Sequence of chain 1.A:
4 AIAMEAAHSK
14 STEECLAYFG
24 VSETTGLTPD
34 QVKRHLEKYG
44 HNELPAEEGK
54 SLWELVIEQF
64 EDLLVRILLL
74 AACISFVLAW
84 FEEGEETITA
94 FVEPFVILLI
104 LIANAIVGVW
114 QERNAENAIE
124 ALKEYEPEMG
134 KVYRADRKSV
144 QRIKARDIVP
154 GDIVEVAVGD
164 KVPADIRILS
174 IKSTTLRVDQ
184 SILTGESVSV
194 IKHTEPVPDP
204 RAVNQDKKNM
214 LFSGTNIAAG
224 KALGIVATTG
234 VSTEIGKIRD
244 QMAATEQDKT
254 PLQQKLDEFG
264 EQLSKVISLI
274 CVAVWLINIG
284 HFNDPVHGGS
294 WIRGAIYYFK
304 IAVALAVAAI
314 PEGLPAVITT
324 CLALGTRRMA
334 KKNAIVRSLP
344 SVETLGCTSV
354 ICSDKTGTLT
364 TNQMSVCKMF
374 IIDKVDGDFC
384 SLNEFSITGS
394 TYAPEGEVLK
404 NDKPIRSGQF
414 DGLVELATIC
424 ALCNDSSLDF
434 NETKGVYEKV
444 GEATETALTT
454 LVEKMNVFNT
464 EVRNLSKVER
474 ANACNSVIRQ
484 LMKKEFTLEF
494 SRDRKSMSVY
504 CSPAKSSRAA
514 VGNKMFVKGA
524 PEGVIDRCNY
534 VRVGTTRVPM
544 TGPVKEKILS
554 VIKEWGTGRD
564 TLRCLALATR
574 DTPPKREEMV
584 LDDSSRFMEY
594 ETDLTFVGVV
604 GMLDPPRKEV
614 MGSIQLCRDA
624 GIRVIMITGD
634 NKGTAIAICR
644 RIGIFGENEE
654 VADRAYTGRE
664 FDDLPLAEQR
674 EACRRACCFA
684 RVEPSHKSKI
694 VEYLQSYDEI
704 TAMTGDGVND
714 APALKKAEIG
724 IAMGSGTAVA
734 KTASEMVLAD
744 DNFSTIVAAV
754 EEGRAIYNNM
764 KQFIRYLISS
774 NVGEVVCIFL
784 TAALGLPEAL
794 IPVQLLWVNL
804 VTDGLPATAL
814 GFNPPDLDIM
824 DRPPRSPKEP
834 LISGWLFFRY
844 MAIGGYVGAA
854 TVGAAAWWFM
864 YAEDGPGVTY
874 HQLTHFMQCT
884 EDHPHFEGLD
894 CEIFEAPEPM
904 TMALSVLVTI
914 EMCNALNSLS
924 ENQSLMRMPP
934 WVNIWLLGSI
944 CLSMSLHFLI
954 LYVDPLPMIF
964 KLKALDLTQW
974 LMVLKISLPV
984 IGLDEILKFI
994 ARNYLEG

Binding-site contacts:
Ligand atom C2' contacts residue PHE493 of chain 1.A at 3.9 Å (hydrophobic).
Ligand atom O3' contacts residue ARG566 of chain 1.A at 3.1 Å (salt-bridge).
Ligand atom N6 contacts residue ARG684 of chain 1.A at 3.7 Å.
Ligand atom O1A contacts residue MG1 of chain 1.D at 3.1 Å.
Ligand atom N6 contacts residue GLU686 of chain 1.A at 3.2 Å (salt-bridge).
Ligand atom C5F contacts residue PHE493 of chain 1.A at 4.0 Å (hydrophobic).
Ligand atom N3 contacts residue ARG684 of chain 1.A at 3.3 Å.
Ligand atom C4' contacts residue ARG566 of chain 1.A at 3.5 Å.
Ligand atom O5F contacts residue LYS521 of chain 1.A at 3.1 Å.
Ligand atom C1' contacts residue GLY632 of chain 1.A at 3.9 Å.
Ligand atom O2A contacts residue THR359 of chain 1.A at 3.1 Å (h-bond).
Ligand atom C5 contacts residue ARG495 of chain 1.A at 3.6 Å.
Ligand atom N1 contacts residue ARG684 of chain 1.A at 3.4 Å.
Ligand atom C3F contacts residue PHE493 of chain 1.A at 3.6 Å (hydrophobic).
Ligand atom C2 contacts residue ARG684 of chain 1.A at 3.3 Å.
Ligand atom O4' contacts residue GLY632 of chain 1.A at 3.2 Å (h-bond).
Ligand atom O4F contacts residue MET500 of chain 1.A at 3.3 Å.
Ligand atom O4F contacts residue LYS521 of chain 1.A at 3.3 Å (salt-bridge).
Ligand atom O2' contacts residue PHE493 of chain 1.A at 2.8 Å.
Ligand atom C1F contacts residue PHE493 of chain 1.A at 3.9 Å (hydrophobic).
Ligand atom C6 contacts residue ARG684 of chain 1.A at 3.9 Å.
Ligand atom N6 contacts residue VAL685 of chain 1.A at 2.9 Å (h-bond).
Ligand atom PA contacts residue GLY632 of chain 1.A at 3.7 Å.
Ligand atom C2F contacts residue PHE493 of chain 1.A at 3.9 Å (hydrophobic).
Ligand atom C4F contacts residue PHE493 of chain 1.A at 3.8 Å (hydrophobic).
Ligand atom C5' contacts residue ARG566 of chain 1.A at 3.7 Å.
Ligand atom O2A contacts residue GLY632 of chain 1.A at 2.5 Å (h-bond).
Ligand atom O5' contacts residue GLY632 of chain 1.A at 3.8 Å.
Ligand atom C5F contacts residue LEU568 of chain 1.A at 4.0 Å (hydrophobic).
Ligand atom O5' contacts residue THR359 of chain 1.A at 3.5 Å (h-bond).
Ligand atom C4 contacts residue ARG684 of chain 1.A at 3.8 Å.
Ligand atom N6 contacts residue ARG495 of chain 1.A at 3.7 Å.
Ligand atom N7 contacts residue ARG495 of chain 1.A at 3.6 Å.
Ligand atom C6F contacts residue PHE493 of chain 1.A at 3.9 Å (hydrophobic).
Ligand atom C3' contacts residue ARG566 of chain 1.A at 3.8 Å.
Ligand atom PA contacts residue THR359 of chain 1.A at 3.1 Å.
Ligand atom O2A contacts residue THR631 of chain 1.A at 3.4 Å.
Ligand atom O1A contacts residue THR359 of chain 1.A at 2.5 Å (h-bond).
Ligand atom N9 contacts residue GLY632 of chain 1.A at 4.0 Å.
Ligand atom C6 contacts residue ARG495 of chain 1.A at 3.7 Å.

This protein binds this small molecule.
Small molecule (SMILES): Nc1ncnc2c1ncn2[C@@H]1O[C@H](COP(=O)(O)O)[C@H]2OC3(O[C@H]21)C([N+](=O)[O-])=CC([N+](=O)[O-])C=C3[N+](=O)[O-]